Binding-site contacts:
Ligand atom NE1 contacts residue GLY34 of chain 2.A at 3.5 Å.
Ligand atom C contacts residue VAL17 of chain 1.A at 3.5 Å (hydrophobic).
Ligand atom CE2 contacts residue LEU30 of chain 2.A at 3.6 Å (hydrophobic).
Ligand atom ND2 contacts residue VAL17 of chain 1.A at 2.8 Å (h-bond).
Ligand atom CE3 contacts residue VAL69 of chain 2.A at 3.7 Å (hydrophobic).
Ligand atom CD contacts residue SER16 of chain 1.A at 3.6 Å.
Ligand atom O contacts residue VAL17 of chain 1.A at 3.4 Å (h-bond).
Ligand atom CD2 contacts residue HIS72 of chain 2.A at 3.5 Å.
Ligand atom O contacts residue VAL69 of chain 2.A at 3.5 Å.
Ligand atom CZ contacts residue ILE37 of chain 2.A at 3.6 Å (hydrophobic).
Ligand atom NE1 contacts residue LEU30 of chain 2.A at 2.8 Å (h-bond).
Ligand atom CA contacts residue GLN48 of chain 2.A at 3.5 Å.
Ligand atom C contacts residue VAL69 of chain 2.A at 3.5 Å (hydrophobic).
Ligand atom CD2 contacts residue MET38 of chain 2.A at 3.4 Å (hydrophobic).
Ligand atom N contacts residue VAL17 of chain 1.A at 3.5 Å (h-bond).
Ligand atom CE2 contacts residue MET38 of chain 2.A at 3.7 Å (hydrophobic).
Ligand atom CB contacts residue GLN48 of chain 2.A at 3.7 Å.
Ligand atom O contacts residue HIS72 of chain 2.A at 3.5 Å.
Ligand atom CE2 contacts residue HIS49 of chain 2.A at 3.6 Å.
Ligand atom ND2 contacts residue TYR32 of chain 1.A at 3.6 Å.
Ligand atom O contacts residue TYR76 of chain 2.A at 2.5 Å (h-bond).
Ligand atom CA contacts residue VAL17 of chain 1.A at 3.5 Å (hydrophobic).
Ligand atom CE1 contacts residue ILE37 of chain 2.A at 3.6 Å (hydrophobic).
Ligand atom O contacts residue GAI1 of chain 2.C at 3.5 Å (h-bond).
Ligand atom C contacts residue TYR76 of chain 2.A at 3.7 Å (hydrophobic).
Ligand atom CD2 contacts residue HIS49 of chain 2.A at 3.6 Å.
Ligand atom CB contacts residue VAL69 of chain 2.A at 3.6 Å (hydrophobic).
Ligand atom N contacts residue GLN48 of chain 2.A at 2.9 Å (h-bond).
Ligand atom CG contacts residue VAL17 of chain 1.A at 3.6 Å (hydrophobic).
Ligand atom CA contacts residue VAL69 of chain 2.A at 3.7 Å (hydrophobic).
Ligand atom CG contacts residue SER16 of chain 1.A at 3.7 Å.
Ligand atom CA contacts residue GLN48 of chain 2.A at 3.7 Å.
Ligand atom OE2 contacts residue SER16 of chain 1.A at 3.7 Å.
Ligand atom CD1 contacts residue GLN48 of chain 2.A at 3.4 Å.
Ligand atom CG contacts residue GLN35 of chain 1.A at 3.6 Å.
Ligand atom OG contacts residue LEU30 of chain 2.A at 3.6 Å.
Ligand atom OD1 contacts residue GLN35 of chain 1.A at 3.2 Å (h-bond).
Ligand atom ND2 contacts residue GLN35 of chain 1.A at 2.8 Å (h-bond).
Ligand atom C contacts residue GLN48 of chain 2.A at 3.6 Å.
Ligand atom N contacts residue VAL69 of chain 2.A at 3.7 Å.

A protein and the small-molecule ligand that binds it are described below.
Small molecule (SMILES): CC(C)C[C@H](NC(=O)[C@H](CC(C)C)NC(=O)[C@H](CC(N)=O)NC(=O)[C@H](CC1=CN=C2C=CC=CC12)NC(=O)[C@H](Cc1ccc(O)cc1)NC(=O)[C@H](CCC(=O)O)NC(=O)[C@H](C)NC(=O)[C@H](Cc1ccccc1)NC(=O)[C@H](CO)NC(=O)[C@@H](N)[C@@H](C)O)C(=O)N[C@H](C=O)CO

Sequence of chain 1.A:
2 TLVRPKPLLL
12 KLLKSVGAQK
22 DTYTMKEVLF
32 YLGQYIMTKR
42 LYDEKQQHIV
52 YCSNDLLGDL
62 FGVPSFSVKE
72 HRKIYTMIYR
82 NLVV

Sequence of chain 2.A:
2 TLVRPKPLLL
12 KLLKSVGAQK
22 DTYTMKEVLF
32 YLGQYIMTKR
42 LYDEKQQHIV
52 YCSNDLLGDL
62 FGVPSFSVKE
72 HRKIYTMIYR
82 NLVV